The small molecule below binds the protein below.
Small molecule (SMILES): CC(=O)N[C@@H]1[C@@H](O)[C@H](O)[C@@H](CO)O[C@H]1O

Sequence of chain 1.C:
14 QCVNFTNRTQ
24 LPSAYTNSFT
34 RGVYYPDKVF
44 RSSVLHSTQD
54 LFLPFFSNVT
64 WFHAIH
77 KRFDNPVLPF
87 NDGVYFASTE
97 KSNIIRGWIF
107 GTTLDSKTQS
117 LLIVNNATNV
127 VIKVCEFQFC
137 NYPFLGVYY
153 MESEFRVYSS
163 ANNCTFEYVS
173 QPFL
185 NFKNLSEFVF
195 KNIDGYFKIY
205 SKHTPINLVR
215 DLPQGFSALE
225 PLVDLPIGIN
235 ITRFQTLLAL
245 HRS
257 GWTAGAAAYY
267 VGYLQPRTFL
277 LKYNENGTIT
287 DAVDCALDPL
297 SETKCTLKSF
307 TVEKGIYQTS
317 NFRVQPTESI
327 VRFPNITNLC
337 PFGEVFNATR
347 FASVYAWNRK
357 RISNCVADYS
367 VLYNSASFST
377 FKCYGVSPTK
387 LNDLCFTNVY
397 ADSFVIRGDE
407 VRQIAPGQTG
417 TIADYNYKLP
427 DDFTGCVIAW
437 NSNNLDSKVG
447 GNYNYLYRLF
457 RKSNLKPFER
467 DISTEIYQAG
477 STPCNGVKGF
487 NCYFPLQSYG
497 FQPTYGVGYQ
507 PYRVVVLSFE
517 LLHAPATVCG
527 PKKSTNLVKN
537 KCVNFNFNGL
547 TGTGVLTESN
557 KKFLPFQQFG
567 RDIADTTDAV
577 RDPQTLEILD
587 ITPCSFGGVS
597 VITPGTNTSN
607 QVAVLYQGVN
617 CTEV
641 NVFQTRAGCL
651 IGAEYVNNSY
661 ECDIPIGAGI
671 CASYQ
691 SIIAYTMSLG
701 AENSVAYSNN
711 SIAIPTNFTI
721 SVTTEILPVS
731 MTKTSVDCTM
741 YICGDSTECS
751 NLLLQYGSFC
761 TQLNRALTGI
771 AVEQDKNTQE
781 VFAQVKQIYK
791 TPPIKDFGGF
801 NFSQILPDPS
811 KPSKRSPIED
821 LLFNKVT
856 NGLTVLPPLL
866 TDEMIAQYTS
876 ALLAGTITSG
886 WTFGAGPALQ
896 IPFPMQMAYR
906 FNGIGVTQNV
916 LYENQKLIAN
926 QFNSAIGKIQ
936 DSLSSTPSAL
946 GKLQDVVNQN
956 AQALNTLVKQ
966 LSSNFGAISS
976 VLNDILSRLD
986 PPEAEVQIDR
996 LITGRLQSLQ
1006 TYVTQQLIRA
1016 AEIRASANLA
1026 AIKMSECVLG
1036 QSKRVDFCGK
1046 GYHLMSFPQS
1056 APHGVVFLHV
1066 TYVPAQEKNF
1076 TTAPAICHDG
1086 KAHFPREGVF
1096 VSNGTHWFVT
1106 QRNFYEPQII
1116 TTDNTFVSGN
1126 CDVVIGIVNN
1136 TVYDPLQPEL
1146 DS

Sequence of chain 1.A:
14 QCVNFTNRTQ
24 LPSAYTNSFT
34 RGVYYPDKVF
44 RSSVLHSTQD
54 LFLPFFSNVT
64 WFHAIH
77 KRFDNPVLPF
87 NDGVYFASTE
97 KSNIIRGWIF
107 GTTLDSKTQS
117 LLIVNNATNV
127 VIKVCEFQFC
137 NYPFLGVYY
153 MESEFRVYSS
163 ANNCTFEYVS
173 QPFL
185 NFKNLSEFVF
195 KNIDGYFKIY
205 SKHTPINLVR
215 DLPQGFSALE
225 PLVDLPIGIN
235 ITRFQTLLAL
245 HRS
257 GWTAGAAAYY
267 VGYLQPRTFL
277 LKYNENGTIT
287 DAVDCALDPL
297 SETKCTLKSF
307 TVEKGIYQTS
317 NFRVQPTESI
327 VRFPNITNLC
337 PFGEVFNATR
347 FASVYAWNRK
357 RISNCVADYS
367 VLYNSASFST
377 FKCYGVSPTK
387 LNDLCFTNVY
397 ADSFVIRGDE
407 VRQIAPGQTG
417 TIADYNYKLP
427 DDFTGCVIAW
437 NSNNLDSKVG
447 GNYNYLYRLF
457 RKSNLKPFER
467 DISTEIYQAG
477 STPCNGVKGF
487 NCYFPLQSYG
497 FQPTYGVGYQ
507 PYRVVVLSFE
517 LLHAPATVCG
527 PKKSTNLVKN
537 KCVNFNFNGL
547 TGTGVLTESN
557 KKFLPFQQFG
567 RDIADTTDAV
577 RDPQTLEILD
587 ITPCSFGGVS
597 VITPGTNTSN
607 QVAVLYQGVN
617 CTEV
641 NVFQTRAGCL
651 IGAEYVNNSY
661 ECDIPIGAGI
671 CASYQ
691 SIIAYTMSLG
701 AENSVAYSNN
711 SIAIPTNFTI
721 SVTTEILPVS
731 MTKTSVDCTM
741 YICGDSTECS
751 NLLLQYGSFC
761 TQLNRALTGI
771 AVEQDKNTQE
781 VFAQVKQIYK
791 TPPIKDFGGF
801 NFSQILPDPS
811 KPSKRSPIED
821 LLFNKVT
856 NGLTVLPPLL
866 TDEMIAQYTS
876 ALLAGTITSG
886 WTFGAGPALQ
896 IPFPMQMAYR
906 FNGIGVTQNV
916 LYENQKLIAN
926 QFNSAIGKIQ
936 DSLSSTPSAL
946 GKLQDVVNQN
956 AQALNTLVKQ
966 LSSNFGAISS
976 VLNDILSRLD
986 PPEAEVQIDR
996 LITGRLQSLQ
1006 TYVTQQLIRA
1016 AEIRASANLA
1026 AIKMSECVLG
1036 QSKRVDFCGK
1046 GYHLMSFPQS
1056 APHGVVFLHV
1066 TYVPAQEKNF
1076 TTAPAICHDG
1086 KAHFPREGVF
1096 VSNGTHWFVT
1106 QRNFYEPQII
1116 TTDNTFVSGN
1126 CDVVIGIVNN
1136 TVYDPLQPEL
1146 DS

Binding-site contacts:
Ligand atom C5 contacts residue ASN234 of chain 1.A at 3.7 Å.
Ligand atom C8 contacts residue ASN234 of chain 1.A at 3.8 Å.
Ligand atom N2 contacts residue ASN234 of chain 1.A at 2.9 Å (h-bond).
Ligand atom O7 contacts residue ASN234 of chain 1.A at 3.2 Å (h-bond).
Ligand atom O6 contacts residue THR236 of chain 1.A at 4.5 Å.
Ligand atom C7 contacts residue GLU465 of chain 1.C at 4.1 Å.
Ligand atom C6 contacts residue THR108 of chain 1.A at 4.4 Å.
Ligand atom C1 contacts residue THR108 of chain 1.A at 4.0 Å.
Ligand atom O6 contacts residue THR108 of chain 1.A at 3.5 Å (h-bond).
Ligand atom O5 contacts residue THR108 of chain 1.A at 3.5 Å (h-bond).
Ligand atom C4 contacts residue ASN234 of chain 1.A at 4.2 Å.
Ligand atom C1 contacts residue ASN234 of chain 1.A at 1.4 Å.
Ligand atom O7 contacts residue GLU465 of chain 1.C at 4.2 Å.
Ligand atom C7 contacts residue ASN234 of chain 1.A at 3.3 Å.
Ligand atom C3 contacts residue ASN234 of chain 1.A at 3.8 Å.
Ligand atom C5 contacts residue THR108 of chain 1.A at 4.3 Å.
Ligand atom C8 contacts residue GLU465 of chain 1.C at 3.3 Å.
Ligand atom C2 contacts residue ASN234 of chain 1.A at 2.5 Å.
Ligand atom O5 contacts residue ASN234 of chain 1.A at 2.4 Å (h-bond).